The small molecule below binds the protein below.
Small molecule (SMILES): CC(=O)N[C@H]1[C@H](O[C@H]2[C@H](O)[C@@H](NC(C)=O)CO[C@@H]2CO)O[C@H](CO)[C@@H](O[C@@H]2O[C@H](CO)[C@@H](O)[C@H](O[C@H]3O[C@H](CO)[C@@H](O)[C@H](O)[C@@H]3O)[C@@H]2O)[C@@H]1O

Sequence of chain 3.E:
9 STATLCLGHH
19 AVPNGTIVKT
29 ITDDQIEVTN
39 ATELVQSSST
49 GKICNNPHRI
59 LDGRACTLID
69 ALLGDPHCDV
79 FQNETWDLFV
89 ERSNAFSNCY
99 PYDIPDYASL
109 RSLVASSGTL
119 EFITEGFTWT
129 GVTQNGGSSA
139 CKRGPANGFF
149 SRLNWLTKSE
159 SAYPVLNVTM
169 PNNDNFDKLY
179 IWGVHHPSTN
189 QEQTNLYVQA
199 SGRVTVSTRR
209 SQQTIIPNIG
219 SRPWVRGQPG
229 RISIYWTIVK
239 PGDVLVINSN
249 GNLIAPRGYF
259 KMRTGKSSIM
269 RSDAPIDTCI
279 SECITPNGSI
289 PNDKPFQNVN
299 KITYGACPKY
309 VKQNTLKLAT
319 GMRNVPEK

Binding-site contacts:
Ligand atom O5 contacts residue ASN165 of chain 3.E at 2.3 Å (h-bond).
Ligand atom C5 contacts residue THR167 of chain 3.E at 3.8 Å.
Ligand atom C8 contacts residue VAL242 of chain 3.E at 4.1 Å (hydrophobic).
Ligand atom C8 contacts residue ARG207 of chain 3.E at 4.5 Å.
Ligand atom C6 contacts residue VAL244 of chain 3.E at 4.3 Å (hydrophobic).
Ligand atom O5 contacts residue THR167 of chain 3.E at 3.6 Å (h-bond).
Ligand atom O7 contacts residue ASN165 of chain 3.E at 4.0 Å.
Ligand atom C2 contacts residue ASN165 of chain 3.E at 2.4 Å.
Ligand atom C3 contacts residue ASN165 of chain 3.E at 3.8 Å.
Ligand atom C7 contacts residue ASN165 of chain 3.E at 3.7 Å.
Ligand atom C6 contacts residue THR167 of chain 3.E at 2.8 Å.
Ligand atom C1 contacts residue ASN165 of chain 3.E at 1.4 Å.
Ligand atom N2 contacts residue ASN165 of chain 3.E at 2.8 Å (h-bond).
Ligand atom C4 contacts residue ASN165 of chain 3.E at 4.2 Å.
Ligand atom O6 contacts residue THR167 of chain 3.E at 2.6 Å (h-bond).
Ligand atom C5 contacts residue ASN165 of chain 3.E at 3.6 Å.